Binding-site contacts:
Ligand atom C2 contacts residue ASN616 of chain 1.D at 2.5 Å.
Ligand atom C5 contacts residue ASN616 of chain 1.D at 3.7 Å.
Ligand atom O5 contacts residue ASN616 of chain 1.D at 2.4 Å (h-bond).
Ligand atom O7 contacts residue ASN616 of chain 1.D at 3.7 Å.
Ligand atom C4 contacts residue ASN616 of chain 1.D at 4.3 Å.
Ligand atom C3 contacts residue ASN616 of chain 1.D at 3.8 Å.
Ligand atom N2 contacts residue THR618 of chain 1.D at 4.3 Å.
Ligand atom O7 contacts residue THR618 of chain 1.D at 3.3 Å.
Ligand atom C7 contacts residue THR618 of chain 1.D at 3.6 Å.
Ligand atom C7 contacts residue ASN616 of chain 1.D at 3.5 Å.
Ligand atom C1 contacts residue ASN616 of chain 1.D at 1.5 Å.
Ligand atom C8 contacts residue THR618 of chain 1.D at 3.5 Å.
Ligand atom N2 contacts residue ASN616 of chain 1.D at 2.9 Å (h-bond).

Sequence of chain 1.D:
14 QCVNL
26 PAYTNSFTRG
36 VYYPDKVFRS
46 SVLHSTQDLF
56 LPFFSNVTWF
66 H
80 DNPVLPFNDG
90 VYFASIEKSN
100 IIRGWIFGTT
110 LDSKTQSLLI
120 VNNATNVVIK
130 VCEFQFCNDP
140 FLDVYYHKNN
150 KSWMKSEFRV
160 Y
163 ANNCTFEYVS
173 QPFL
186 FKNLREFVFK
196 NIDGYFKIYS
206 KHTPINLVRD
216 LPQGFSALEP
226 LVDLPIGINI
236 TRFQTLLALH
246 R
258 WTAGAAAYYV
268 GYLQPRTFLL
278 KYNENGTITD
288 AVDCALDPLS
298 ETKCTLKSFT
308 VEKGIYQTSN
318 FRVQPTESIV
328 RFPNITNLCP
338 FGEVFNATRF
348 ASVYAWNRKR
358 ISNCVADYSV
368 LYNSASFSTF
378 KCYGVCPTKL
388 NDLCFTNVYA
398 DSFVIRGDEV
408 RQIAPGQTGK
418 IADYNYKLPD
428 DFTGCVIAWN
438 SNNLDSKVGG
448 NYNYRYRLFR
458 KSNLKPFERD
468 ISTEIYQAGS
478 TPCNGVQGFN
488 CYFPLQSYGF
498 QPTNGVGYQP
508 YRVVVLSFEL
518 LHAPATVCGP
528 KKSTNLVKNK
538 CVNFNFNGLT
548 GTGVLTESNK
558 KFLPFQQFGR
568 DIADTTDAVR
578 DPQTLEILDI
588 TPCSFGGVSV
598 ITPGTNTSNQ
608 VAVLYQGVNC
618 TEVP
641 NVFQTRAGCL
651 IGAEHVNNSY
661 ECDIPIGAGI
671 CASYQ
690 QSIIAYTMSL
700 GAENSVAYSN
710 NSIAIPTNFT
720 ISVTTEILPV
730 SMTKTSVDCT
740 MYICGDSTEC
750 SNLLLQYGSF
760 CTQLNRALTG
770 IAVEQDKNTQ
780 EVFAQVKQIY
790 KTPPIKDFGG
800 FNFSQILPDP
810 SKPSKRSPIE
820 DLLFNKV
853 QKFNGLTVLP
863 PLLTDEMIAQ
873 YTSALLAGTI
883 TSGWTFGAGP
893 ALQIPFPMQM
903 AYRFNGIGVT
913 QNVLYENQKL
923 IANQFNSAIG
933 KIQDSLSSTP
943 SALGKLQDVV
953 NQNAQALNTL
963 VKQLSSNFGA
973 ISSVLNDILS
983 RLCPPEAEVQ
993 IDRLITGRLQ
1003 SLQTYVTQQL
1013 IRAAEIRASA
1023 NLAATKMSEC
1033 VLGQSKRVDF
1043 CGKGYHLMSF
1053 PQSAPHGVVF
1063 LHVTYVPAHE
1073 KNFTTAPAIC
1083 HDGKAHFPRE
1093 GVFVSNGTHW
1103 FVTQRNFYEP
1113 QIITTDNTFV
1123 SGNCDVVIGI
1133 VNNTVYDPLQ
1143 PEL

This small molecule binds to this protein.
Small molecule (SMILES): CC(=O)N[C@@H]1[C@@H](O)[C@H](O)[C@@H](CO)O[C@H]1O